Sequence of chain 1.A:
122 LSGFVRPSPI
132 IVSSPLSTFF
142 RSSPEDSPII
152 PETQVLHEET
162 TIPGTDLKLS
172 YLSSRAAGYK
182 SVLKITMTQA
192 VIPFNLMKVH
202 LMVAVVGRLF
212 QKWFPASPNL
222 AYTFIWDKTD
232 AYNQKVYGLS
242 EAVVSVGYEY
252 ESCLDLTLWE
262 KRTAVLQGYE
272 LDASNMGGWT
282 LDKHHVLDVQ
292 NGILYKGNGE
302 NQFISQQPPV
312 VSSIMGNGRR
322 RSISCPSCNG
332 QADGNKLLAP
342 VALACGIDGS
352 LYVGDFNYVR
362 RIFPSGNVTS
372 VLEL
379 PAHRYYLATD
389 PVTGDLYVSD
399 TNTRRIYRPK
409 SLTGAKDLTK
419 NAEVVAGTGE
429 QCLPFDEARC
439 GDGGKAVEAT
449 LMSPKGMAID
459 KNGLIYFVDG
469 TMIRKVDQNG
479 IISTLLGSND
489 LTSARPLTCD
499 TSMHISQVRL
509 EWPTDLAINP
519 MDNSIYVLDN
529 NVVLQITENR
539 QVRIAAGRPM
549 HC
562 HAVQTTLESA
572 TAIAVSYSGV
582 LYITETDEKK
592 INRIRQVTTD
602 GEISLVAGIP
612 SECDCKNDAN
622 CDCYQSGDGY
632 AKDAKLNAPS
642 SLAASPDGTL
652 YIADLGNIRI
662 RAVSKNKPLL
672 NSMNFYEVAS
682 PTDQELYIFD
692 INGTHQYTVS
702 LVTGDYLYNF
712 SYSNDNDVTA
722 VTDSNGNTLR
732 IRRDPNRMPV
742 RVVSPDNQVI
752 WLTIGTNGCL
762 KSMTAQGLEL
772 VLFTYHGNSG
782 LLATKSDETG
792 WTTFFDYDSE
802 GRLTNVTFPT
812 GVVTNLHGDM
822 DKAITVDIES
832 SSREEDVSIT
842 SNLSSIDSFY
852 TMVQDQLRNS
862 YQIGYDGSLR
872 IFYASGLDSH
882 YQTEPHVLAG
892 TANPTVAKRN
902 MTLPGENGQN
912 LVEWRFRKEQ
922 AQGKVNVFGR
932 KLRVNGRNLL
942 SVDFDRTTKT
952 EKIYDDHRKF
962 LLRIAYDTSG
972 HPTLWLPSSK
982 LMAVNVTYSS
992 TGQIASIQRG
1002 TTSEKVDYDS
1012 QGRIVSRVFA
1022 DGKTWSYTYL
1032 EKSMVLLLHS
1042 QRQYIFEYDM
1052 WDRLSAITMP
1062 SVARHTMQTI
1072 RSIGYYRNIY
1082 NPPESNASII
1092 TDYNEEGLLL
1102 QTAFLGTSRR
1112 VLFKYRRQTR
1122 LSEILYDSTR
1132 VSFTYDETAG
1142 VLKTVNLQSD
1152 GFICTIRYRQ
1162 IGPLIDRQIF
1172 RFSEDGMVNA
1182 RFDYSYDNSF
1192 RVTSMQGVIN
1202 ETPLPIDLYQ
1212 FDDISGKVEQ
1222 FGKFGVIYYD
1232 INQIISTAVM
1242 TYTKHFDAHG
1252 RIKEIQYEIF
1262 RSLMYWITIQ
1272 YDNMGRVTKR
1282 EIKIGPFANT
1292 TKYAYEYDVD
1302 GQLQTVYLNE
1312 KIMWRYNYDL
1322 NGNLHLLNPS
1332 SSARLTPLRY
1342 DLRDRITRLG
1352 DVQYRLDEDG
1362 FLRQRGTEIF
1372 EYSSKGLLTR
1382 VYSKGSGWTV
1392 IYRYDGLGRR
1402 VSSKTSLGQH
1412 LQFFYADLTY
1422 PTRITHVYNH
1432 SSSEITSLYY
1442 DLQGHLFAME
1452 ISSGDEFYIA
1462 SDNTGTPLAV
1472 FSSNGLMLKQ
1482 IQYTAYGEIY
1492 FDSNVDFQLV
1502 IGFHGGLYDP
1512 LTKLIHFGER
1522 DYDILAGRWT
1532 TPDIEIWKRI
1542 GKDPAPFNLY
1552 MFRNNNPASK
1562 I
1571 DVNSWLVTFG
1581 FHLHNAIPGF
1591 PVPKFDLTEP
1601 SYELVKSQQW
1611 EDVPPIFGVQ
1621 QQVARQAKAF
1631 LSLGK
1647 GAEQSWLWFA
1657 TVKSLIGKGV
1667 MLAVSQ

This small molecule binds to this protein.
Small molecule (SMILES): CC(=O)N[C@@H]1[C@@H](O)[C@H](O)[C@@H](CO)O[C@H]1O

Binding-site contacts:
Ligand atom O7 contacts residue ASN986 of chain 1.A at 2.9 Å (h-bond).
Ligand atom C4 contacts residue ASN986 of chain 1.A at 4.1 Å.
Ligand atom O6 contacts residue ASN986 of chain 1.A at 4.4 Å.
Ligand atom C8 contacts residue ASN986 of chain 1.A at 4.5 Å.
Ligand atom O5 contacts residue ASN986 of chain 1.A at 2.3 Å (h-bond).
Ligand atom C7 contacts residue ASN986 of chain 1.A at 3.2 Å.
Ligand atom C2 contacts residue ASN986 of chain 1.A at 2.4 Å.
Ligand atom C5 contacts residue ASN986 of chain 1.A at 3.6 Å.
Ligand atom C3 contacts residue ASN986 of chain 1.A at 3.7 Å.
Ligand atom N2 contacts residue ASN986 of chain 1.A at 3.0 Å (h-bond).
Ligand atom C8 contacts residue THR988 of chain 1.A at 4.0 Å.
Ligand atom C1 contacts residue ASN986 of chain 1.A at 1.4 Å.